Sequence of chain 2.D:
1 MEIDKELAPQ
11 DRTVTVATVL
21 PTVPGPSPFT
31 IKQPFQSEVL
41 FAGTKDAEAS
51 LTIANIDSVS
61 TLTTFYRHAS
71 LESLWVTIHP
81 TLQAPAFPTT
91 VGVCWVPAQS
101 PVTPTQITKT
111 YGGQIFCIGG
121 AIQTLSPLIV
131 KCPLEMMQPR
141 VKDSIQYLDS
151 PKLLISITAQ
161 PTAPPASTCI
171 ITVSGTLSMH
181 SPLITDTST

Sequence of chain 1.C:
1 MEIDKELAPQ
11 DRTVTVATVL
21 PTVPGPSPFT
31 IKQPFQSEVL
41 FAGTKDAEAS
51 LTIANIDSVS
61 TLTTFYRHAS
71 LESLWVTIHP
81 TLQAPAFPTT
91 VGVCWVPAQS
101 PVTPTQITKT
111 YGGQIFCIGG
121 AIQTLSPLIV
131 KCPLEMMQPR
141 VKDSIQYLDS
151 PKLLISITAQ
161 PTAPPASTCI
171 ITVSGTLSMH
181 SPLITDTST

Binding-site contacts:
Ligand atom OP1 contacts residue TYR111 of chain 2.D at 3.6 Å (h-bond).
Ligand atom OP1 contacts residue VAL14 of chain 2.D at 3.4 Å.
Ligand atom C5' contacts residue ARG12 of chain 2.D at 4.3 Å.
Ligand atom P contacts residue TYR111 of chain 2.D at 4.5 Å.
Ligand atom O5' contacts residue LYS131 of chain 1.C at 3.3 Å.
Ligand atom O3' contacts residue THR13 of chain 2.D at 4.4 Å.
Ligand atom O5' contacts residue TYR111 of chain 2.D at 4.4 Å.
Ligand atom C5' contacts residue LYS131 of chain 1.C at 4.2 Å.
Ligand atom O3' contacts residue TRP75 of chain 1.C at 3.6 Å.
Ligand atom P contacts residue TRP75 of chain 1.C at 4.3 Å.
Ligand atom O4' contacts residue ARG12 of chain 2.D at 4.0 Å.
Ligand atom OP1 contacts residue SER73 of chain 1.C at 3.2 Å (h-bond).
Ligand atom O2 contacts residue ARG12 of chain 2.D at 3.6 Å.
Ligand atom C4' contacts residue TRP75 of chain 1.C at 4.5 Å (hydrophobic).
Ligand atom O2' contacts residue VAL14 of chain 2.D at 4.3 Å.
Ligand atom C4' contacts residue ARG12 of chain 2.D at 3.6 Å.
Ligand atom O5' contacts residue ARG12 of chain 2.D at 4.1 Å.
Ligand atom O2' contacts residue TYR111 of chain 2.D at 4.3 Å.
Ligand atom C1' contacts residue ARG12 of chain 2.D at 3.9 Å.
Ligand atom P contacts residue SER73 of chain 1.C at 4.1 Å.
Ligand atom OP1 contacts residue THR176 of chain 1.C at 3.4 Å (h-bond).
Ligand atom OP2 contacts residue SER73 of chain 1.C at 4.0 Å.
Ligand atom O2' contacts residue THR13 of chain 2.D at 3.8 Å.
Ligand atom O2' contacts residue ARG12 of chain 2.D at 3.6 Å.
Ligand atom O2' contacts residue ASP11 of chain 2.D at 3.5 Å.
Ligand atom OP1 contacts residue TRP75 of chain 1.C at 3.9 Å.
Ligand atom C2 contacts residue ARG12 of chain 2.D at 4.5 Å.

This small molecule binds to this protein.
Small molecule (SMILES): Nc1ccn([C@@H]2O[C@H](CO[P](=O)(O)O[C@H]3[C@@H](O)[C@H](n4ccc(N)nc4=O)O[C@@H]3CO[P](=O)(O)O[C@H]3[C@@H](O)[C@H](n4ccc(N)nc4=O)O[C@@H]3CO)[C@@H](O)[C@H]2O)c(=O)n1